The protein below binds the small molecule below.
Small molecule (SMILES): N[C@@H](Cc1ccc(O)cc1)C(=O)O

Sequence of chain 8.A:
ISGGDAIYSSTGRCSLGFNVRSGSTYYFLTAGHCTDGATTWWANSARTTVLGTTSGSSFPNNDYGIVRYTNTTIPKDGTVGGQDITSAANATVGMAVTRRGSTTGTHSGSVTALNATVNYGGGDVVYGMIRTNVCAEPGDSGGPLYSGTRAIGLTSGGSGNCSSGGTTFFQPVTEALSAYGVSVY

Binding-site contacts:
Ligand atom CD2 contacts residue LEU1 of chain 8.J at 0.7 Å (hydrophobic).
Ligand atom CG contacts residue LEU1 of chain 8.J at 1.0 Å (hydrophobic).
Ligand atom OXT contacts residue SER141 of chain 8.A at 2.3 Å (h-bond).
Ligand atom CD1 contacts residue PRO138 of chain 8.A at 3.5 Å (hydrophobic).
Ligand atom O contacts residue LEU1 of chain 8.J at 0.0 Å (h-bond).
Ligand atom CD1 contacts residue LEU1 of chain 8.J at 1.8 Å (hydrophobic).
Ligand atom O contacts residue SER141 of chain 8.A at 2.5 Å (h-bond).
Ligand atom CD1 contacts residue GLU137 of chain 8.A at 3.6 Å.
Ligand atom CA contacts residue SER141 of chain 8.A at 2.4 Å.
Ligand atom CE2 contacts residue GLY158 of chain 8.A at 3.7 Å.
Ligand atom CB contacts residue SER141 of chain 8.A at 2.5 Å.
Ligand atom C contacts residue HIS33 of chain 8.A at 3.7 Å.
Ligand atom CE2 contacts residue ALA136 of chain 8.A at 3.5 Å (hydrophobic).
Ligand atom OH contacts residue LEU1 of chain 8.J at 3.4 Å.
Ligand atom OH contacts residue GLY160 of chain 8.A at 3.0 Å (h-bond).
Ligand atom CA contacts residue GOL1 of chain 8.O at 3.7 Å.
Ligand atom CZ contacts residue LEU1 of chain 8.J at 2.0 Å (hydrophobic).
Ligand atom CB contacts residue GLU137 of chain 8.A at 3.9 Å.
Ligand atom CA contacts residue PRO138 of chain 8.A at 3.8 Å (hydrophobic).
Ligand atom CD2 contacts residue GLY157 of chain 8.A at 3.8 Å.
Ligand atom OXT contacts residue HIS33 of chain 8.A at 2.7 Å (h-bond).
Ligand atom OH contacts residue SER159 of chain 8.A at 3.3 Å.
Ligand atom CZ contacts residue GLY158 of chain 8.A at 3.8 Å.
Ligand atom CD2 contacts residue ALA136 of chain 8.A at 3.5 Å (hydrophobic).
Ligand atom CB contacts residue LEU1 of chain 8.J at 0.8 Å (hydrophobic).
Ligand atom O contacts residue GLY139 of chain 8.A at 2.8 Å (h-bond).
Ligand atom N contacts residue SER141 of chain 8.A at 3.0 Å (h-bond).
Ligand atom C contacts residue SER141 of chain 8.A at 1.6 Å.
Ligand atom CE1 contacts residue LEU1 of chain 8.J at 2.1 Å (hydrophobic).
Ligand atom N contacts residue LEU1 of chain 8.J at 0.0 Å (h-bond).
Ligand atom O contacts residue PRO138 of chain 8.A at 3.7 Å.
Ligand atom CA contacts residue LEU1 of chain 8.J at 0.1 Å (hydrophobic).
Ligand atom N contacts residue GOL1 of chain 8.O at 2.4 Å (h-bond).
Ligand atom C contacts residue LEU1 of chain 8.J at 0.0 Å (hydrophobic).
Ligand atom CZ contacts residue ALA136 of chain 8.A at 3.2 Å (hydrophobic).
Ligand atom OH contacts residue ALA136 of chain 8.A at 3.2 Å (h-bond).
Ligand atom OXT contacts residue LEU1 of chain 8.J at 0.0 Å (h-bond).
Ligand atom O contacts residue ASP140 of chain 8.A at 3.8 Å.
Ligand atom OH contacts residue GLY158 of chain 8.A at 3.5 Å.
Ligand atom CE2 contacts residue LEU1 of chain 8.J at 1.3 Å (hydrophobic).